Binding-site contacts:
Ligand atom C30 contacts residue LEU53 of chain 1.A at 3.6 Å (hydrophobic).
Ligand atom O10 contacts residue TRP40 of chain 1.A at 3.1 Å.
Ligand atom N20 contacts residue TYR98 of chain 1.A at 4.1 Å.
Ligand atom O01 contacts residue TYR98 of chain 1.A at 3.7 Å.
Ligand atom C22 contacts residue ASN99 of chain 1.A at 3.6 Å.
Ligand atom C17 contacts residue TRP40 of chain 1.A at 3.5 Å (hydrophobic).
Ligand atom C06 contacts residue LEU51 of chain 1.A at 4.0 Å (hydrophobic).
Ligand atom C08 contacts residue LEU51 of chain 1.A at 3.8 Å (hydrophobic).
Ligand atom C04 contacts residue ILE105 of chain 1.A at 4.1 Å (hydrophobic).
Ligand atom C23 contacts residue LEU53 of chain 1.A at 3.7 Å (hydrophobic).
Ligand atom C09 contacts residue LEU51 of chain 1.A at 3.5 Å (hydrophobic).
Ligand atom N20 contacts residue ASN99 of chain 1.A at 3.0 Å (h-bond).
Ligand atom C04 contacts residue VAL46 of chain 1.A at 3.5 Å (hydrophobic).
Ligand atom O01 contacts residue ASN99 of chain 1.A at 2.8 Å (h-bond).
Ligand atom C19 contacts residue LEU53 of chain 1.A at 3.7 Å (hydrophobic).
Ligand atom N03 contacts residue ILE105 of chain 1.A at 4.1 Å.
Ligand atom C02 contacts residue ILE105 of chain 1.A at 4.1 Å (hydrophobic).
Ligand atom O01 contacts residue TYR56 of chain 1.A at 3.9 Å.
Ligand atom C06 contacts residue ILE105 of chain 1.A at 4.0 Å (hydrophobic).
Ligand atom N03 contacts residue VAL46 of chain 1.A at 3.8 Å.
Ligand atom C22 contacts residue LEU53 of chain 1.A at 3.8 Å (hydrophobic).
Ligand atom N34 contacts residue LEU53 of chain 1.A at 3.6 Å.
Ligand atom C21 contacts residue LEU53 of chain 1.A at 3.8 Å (hydrophobic).
Ligand atom CL16 contacts residue ILE105 of chain 1.A at 4.0 Å.
Ligand atom C31 contacts residue LEU53 of chain 1.A at 3.7 Å (hydrophobic).
Ligand atom C04 contacts residue PRO41 of chain 1.A at 3.8 Å (hydrophobic).
Ligand atom C15 contacts residue TRP40 of chain 1.A at 4.0 Å (hydrophobic).
Ligand atom C05 contacts residue PRO41 of chain 1.A at 3.6 Å (hydrophobic).
Ligand atom C32 contacts residue LEU51 of chain 1.A at 3.9 Å (hydrophobic).
Ligand atom C02 contacts residue ASN99 of chain 1.A at 3.7 Å.
Ligand atom C21 contacts residue ASN99 of chain 1.A at 3.6 Å.
Ligand atom C22 contacts residue TYR98 of chain 1.A at 4.1 Å (hydrophobic).
Ligand atom N07 contacts residue LEU51 of chain 1.A at 3.4 Å.
Ligand atom O10 contacts residue LEU51 of chain 1.A at 4.0 Å.
Ligand atom CL16 contacts residue TRP40 of chain 1.A at 4.0 Å.
Ligand atom C05 contacts residue ILE105 of chain 1.A at 3.9 Å (hydrophobic).
Ligand atom CL16 contacts residue MET108 of chain 1.A at 3.2 Å.
Ligand atom N20 contacts residue LEU53 of chain 1.A at 3.8 Å.
Ligand atom C08 contacts residue PRO41 of chain 1.A at 4.0 Å (hydrophobic).
Ligand atom C33 contacts residue LEU53 of chain 1.A at 3.7 Å (hydrophobic).

A small-molecule ligand and the protein it binds are described below.
Small molecule (SMILES): Cc1cc(N2CCOCC2)cc2[nH]c(-c3c(NC[C@@H](O)c4cccc(Cl)c4)cc[nH]c3=O)nc12

Sequence of chain 1.A:
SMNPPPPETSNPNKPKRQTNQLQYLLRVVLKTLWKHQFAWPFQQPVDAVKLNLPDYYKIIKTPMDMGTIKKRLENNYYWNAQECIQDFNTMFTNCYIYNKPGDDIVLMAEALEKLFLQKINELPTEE